Sequence of chain 1.B:
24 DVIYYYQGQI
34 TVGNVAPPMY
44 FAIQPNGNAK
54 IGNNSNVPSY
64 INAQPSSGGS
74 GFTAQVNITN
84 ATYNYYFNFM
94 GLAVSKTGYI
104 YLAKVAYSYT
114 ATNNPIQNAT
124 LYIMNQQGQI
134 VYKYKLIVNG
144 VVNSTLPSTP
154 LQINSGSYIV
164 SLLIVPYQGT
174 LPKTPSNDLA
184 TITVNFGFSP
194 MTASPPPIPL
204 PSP

Binding-site contacts:
Ligand atom O4 contacts residue GLN78 of chain 1.A at 3.7 Å.
Ligand atom O3 contacts residue SER62 of chain 1.A at 3.0 Å (h-bond).
Ligand atom C3 contacts residue ASN80 of chain 1.A at 3.5 Å.
Ligand atom C8 contacts residue VAL60 of chain 1.A at 4.2 Å (hydrophobic).
Ligand atom C6 contacts residue SER179 of chain 1.A at 4.2 Å.
Ligand atom C7 contacts residue ASN80 of chain 1.A at 3.7 Å.
Ligand atom C2 contacts residue ASN80 of chain 1.A at 2.4 Å.
Ligand atom N2 contacts residue ASN80 of chain 1.A at 3.3 Å (h-bond).
Ligand atom C8 contacts residue ILE64 of chain 1.A at 3.7 Å (hydrophobic).
Ligand atom O6 contacts residue PRO178 of chain 1.A at 4.0 Å.
Ligand atom O3 contacts residue ASN80 of chain 1.A at 3.8 Å.
Ligand atom O5 contacts residue VAL38 of chain 1.B at 3.7 Å.
Ligand atom C2 contacts residue SER62 of chain 1.A at 3.6 Å.
Ligand atom C4 contacts residue GLN78 of chain 1.A at 4.1 Å.
Ligand atom N2 contacts residue GLN78 of chain 1.A at 2.5 Å (h-bond).
Ligand atom C2 contacts residue GLN78 of chain 1.A at 3.3 Å.
Ligand atom C8 contacts residue TYR63 of chain 1.A at 4.1 Å (hydrophobic).
Ligand atom C7 contacts residue ILE64 of chain 1.A at 4.2 Å (hydrophobic).
Ligand atom C1 contacts residue ASN80 of chain 1.A at 1.5 Å.
Ligand atom C1 contacts residue SER62 of chain 1.A at 4.2 Å.
Ligand atom O5 contacts residue ASN80 of chain 1.A at 2.3 Å (h-bond).
Ligand atom C1 contacts residue GLN78 of chain 1.A at 3.1 Å.
Ligand atom C7 contacts residue GLN78 of chain 1.A at 3.2 Å.
Ligand atom C7 contacts residue TYR63 of chain 1.A at 4.1 Å (hydrophobic).
Ligand atom C5 contacts residue ASN80 of chain 1.A at 3.6 Å.
Ligand atom C8 contacts residue ASN180 of chain 1.A at 4.0 Å.
Ligand atom C8 contacts residue PRO61 of chain 1.A at 4.1 Å (hydrophobic).
Ligand atom C8 contacts residue ASN65 of chain 1.A at 3.6 Å.
Ligand atom O5 contacts residue GLN78 of chain 1.A at 4.0 Å.
Ligand atom O7 contacts residue TYR63 of chain 1.A at 3.4 Å (h-bond).
Ligand atom C5 contacts residue GLN78 of chain 1.A at 3.9 Å.
Ligand atom O7 contacts residue VAL79 of chain 1.A at 4.2 Å.
Ligand atom O7 contacts residue ASN65 of chain 1.A at 3.8 Å.
Ligand atom C3 contacts residue SER62 of chain 1.A at 4.0 Å.
Ligand atom O7 contacts residue ASN80 of chain 1.A at 3.6 Å.
Ligand atom O7 contacts residue GLN78 of chain 1.A at 3.1 Å (h-bond).
Ligand atom C4 contacts residue ASN80 of chain 1.A at 4.2 Å.
Ligand atom O7 contacts residue ILE64 of chain 1.A at 3.7 Å.
Ligand atom C3 contacts residue GLN78 of chain 1.A at 4.2 Å.
Ligand atom O6 contacts residue VAL38 of chain 1.B at 3.9 Å.

Sequence of chain 1.A:
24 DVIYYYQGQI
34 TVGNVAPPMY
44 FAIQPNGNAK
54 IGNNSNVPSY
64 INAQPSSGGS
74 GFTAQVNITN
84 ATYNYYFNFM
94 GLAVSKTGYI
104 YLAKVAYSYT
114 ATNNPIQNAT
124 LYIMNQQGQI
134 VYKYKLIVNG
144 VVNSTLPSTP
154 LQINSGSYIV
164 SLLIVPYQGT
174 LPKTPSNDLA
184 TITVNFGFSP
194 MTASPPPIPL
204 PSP

This small molecule binds to this protein.
Small molecule (SMILES): CC(=O)N[C@H]1[C@H](O[C@H]2[C@H](O)[C@@H](NC(C)=O)CO[C@@H]2CO)O[C@H](CO)[C@@H](O[C@H]2O[C@H](CO)[C@@H](O)[C@H](O)[C@@H]2O)[C@@H]1O[C@@H]1O[C@H](CS(=O)(=O)O)[C@@H](O)[C@H](O)[C@H]1O